The small molecule below binds the protein below.
Small molecule (SMILES): OC[C@H]1O[C@@](CO)(O[C@H]2O[C@H](CO)[C@@H](O)[C@H](O)[C@H]2O)[C@@H](O)[C@@H]1O

Sequence of chain 1.A:
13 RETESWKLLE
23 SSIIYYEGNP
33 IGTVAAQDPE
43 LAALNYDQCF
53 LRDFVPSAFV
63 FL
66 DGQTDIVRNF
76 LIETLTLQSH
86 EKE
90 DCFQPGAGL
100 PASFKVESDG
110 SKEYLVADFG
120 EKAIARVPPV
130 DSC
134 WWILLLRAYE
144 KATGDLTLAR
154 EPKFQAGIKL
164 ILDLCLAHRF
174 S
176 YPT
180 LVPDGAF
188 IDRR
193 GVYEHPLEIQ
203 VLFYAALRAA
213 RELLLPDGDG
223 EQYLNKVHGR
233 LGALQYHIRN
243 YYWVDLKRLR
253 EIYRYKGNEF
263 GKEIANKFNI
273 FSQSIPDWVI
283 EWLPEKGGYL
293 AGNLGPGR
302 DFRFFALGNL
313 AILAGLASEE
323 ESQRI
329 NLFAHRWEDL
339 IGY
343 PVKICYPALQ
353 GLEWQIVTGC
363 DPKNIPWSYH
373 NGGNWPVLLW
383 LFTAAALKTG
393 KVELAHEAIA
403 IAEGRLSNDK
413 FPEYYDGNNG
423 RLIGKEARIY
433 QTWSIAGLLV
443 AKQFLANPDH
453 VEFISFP

Binding-site contacts:
Ligand atom C1 contacts residue ASN47 of chain 1.A at 3.5 Å.
Ligand atom C2 contacts residue TYR371 of chain 1.A at 3.5 Å (hydrophobic).
Ligand atom C4 contacts residue ASP55 of chain 1.A at 3.5 Å.
Ligand atom C3 contacts residue TYR371 of chain 1.A at 3.7 Å (hydrophobic).
Ligand atom O4 contacts residue ARG190 of chain 1.A at 2.9 Å (salt-bridge).
Ligand atom O6 contacts residue GLN433 of chain 1.A at 2.9 Å (h-bond).
Ligand atom O2 contacts residue MSE187 of chain 1.A at 3.4 Å (h-bond).
Ligand atom O3 contacts residue ASP189 of chain 1.A at 2.8 Å (salt-bridge).
Ligand atom O5 contacts residue ASN47 of chain 1.A at 3.0 Å (h-bond).
Ligand atom O2 contacts residue ASP189 of chain 1.A at 2.7 Å (salt-bridge).
Ligand atom O1 contacts residue TYR48 of chain 1.A at 3.3 Å.
Ligand atom O4 contacts residue ASP55 of chain 1.A at 2.6 Å (salt-bridge).
Ligand atom C6 contacts residue ASP189 of chain 1.A at 3.1 Å.
Ligand atom O4 contacts residue ARG54 of chain 1.A at 3.0 Å (salt-bridge).
Ligand atom C5 contacts residue ASP189 of chain 1.A at 3.3 Å.
Ligand atom C1 contacts residue TYR48 of chain 1.A at 3.7 Å (hydrophobic).
Ligand atom O6 contacts residue ALA122 of chain 1.A at 3.5 Å.
Ligand atom O3 contacts residue MSE187 of chain 1.A at 3.0 Å (h-bond).
Ligand atom C3 contacts residue ARG54 of chain 1.A at 3.6 Å.
Ligand atom O4 contacts residue ILE123 of chain 1.A at 3.7 Å.
Ligand atom C3 contacts residue ASP189 of chain 1.A at 3.5 Å.
Ligand atom C2 contacts residue ASP189 of chain 1.A at 3.3 Å.
Ligand atom O3 contacts residue ARG54 of chain 1.A at 3.7 Å.
Ligand atom O6 contacts residue ASP55 of chain 1.A at 2.5 Å (salt-bridge).
Ligand atom C6 contacts residue PHE52 of chain 1.A at 3.5 Å (hydrophobic).
Ligand atom O1 contacts residue ASN47 of chain 1.A at 2.3 Å (h-bond).
Ligand atom O5 contacts residue TYR48 of chain 1.A at 3.3 Å (h-bond).
Ligand atom O3 contacts residue ARG190 of chain 1.A at 3.5 Å.
Ligand atom C5 contacts residue ASN47 of chain 1.A at 3.5 Å.
Ligand atom C1 contacts residue TYR48 of chain 1.A at 3.2 Å (hydrophobic).
Ligand atom O6 contacts residue ILE123 of chain 1.A at 3.0 Å (h-bond).
Ligand atom O5 contacts residue ASP189 of chain 1.A at 3.2 Å (salt-bridge).
Ligand atom O2 contacts residue TYR371 of chain 1.A at 3.5 Å (h-bond).
Ligand atom C6 contacts residue ASP55 of chain 1.A at 3.2 Å.
Ligand atom C4 contacts residue ASP189 of chain 1.A at 3.1 Å.
Ligand atom O3 contacts residue TYR371 of chain 1.A at 2.9 Å (h-bond).
Ligand atom O2 contacts residue ASP189 of chain 1.A at 2.7 Å (salt-bridge).
Ligand atom O4 contacts residue PHE52 of chain 1.A at 3.5 Å.
Ligand atom C1 contacts residue TYR371 of chain 1.A at 3.0 Å (hydrophobic).
Ligand atom O2 contacts residue HIS372 of chain 1.A at 2.8 Å (h-bond).